Binding-site contacts:
Ligand atom N5 contacts residue ASN272 of chain 4.F at 3.2 Å (h-bond).
Ligand atom O7 contacts residue LEU62 of chain 4.F at 3.9 Å.
Ligand atom O9 contacts residue LYS68 of chain 4.F at 2.5 Å (salt-bridge).
Ligand atom O1A contacts residue ASN272 of chain 4.F at 4.1 Å.
Ligand atom C9 contacts residue GLN278 of chain 4.F at 3.3 Å.
Ligand atom C5 contacts residue ASN272 of chain 4.F at 4.2 Å.
Ligand atom C6 contacts residue ASN272 of chain 4.F at 3.6 Å.
Ligand atom C7 contacts residue ASN272 of chain 4.F at 4.2 Å.
Ligand atom C11 contacts residue THR276 of chain 4.F at 3.2 Å.
Ligand atom C8 contacts residue GLN278 of chain 4.F at 3.7 Å.
Ligand atom C8 contacts residue LYS68 of chain 4.F at 3.5 Å.
Ligand atom C10 contacts residue GLN278 of chain 4.F at 4.1 Å.
Ligand atom O8 contacts residue LYS68 of chain 4.F at 3.1 Å.
Ligand atom C4 contacts residue ASN272 of chain 4.F at 4.2 Å.
Ligand atom C11 contacts residue PHE65 of chain 4.F at 4.0 Å (hydrophobic).
Ligand atom C11 contacts residue HIS138 of chain 3.F at 3.1 Å.
Ligand atom C1 contacts residue ASN272 of chain 4.F at 3.9 Å.
Ligand atom C11 contacts residue GLN278 of chain 4.F at 3.5 Å.
Ligand atom C10 contacts residue ASN272 of chain 4.F at 3.9 Å.
Ligand atom O8 contacts residue THR276 of chain 4.F at 3.9 Å.
Ligand atom C6 contacts residue LYS68 of chain 4.F at 4.0 Å.
Ligand atom O1A contacts residue THR276 of chain 4.F at 3.3 Å (h-bond).
Ligand atom C11 contacts residue PHE270 of chain 4.F at 3.9 Å (hydrophobic).
Ligand atom C7 contacts residue GLN278 of chain 4.F at 3.9 Å.
Ligand atom O8 contacts residue GLN278 of chain 4.F at 3.5 Å (h-bond).
Ligand atom O10 contacts residue LEU62 of chain 4.F at 3.2 Å.
Ligand atom C9 contacts residue LYS68 of chain 4.F at 3.6 Å.
Ligand atom N5 contacts residue GLN278 of chain 4.F at 3.9 Å.
Ligand atom O8 contacts residue ASN272 of chain 4.F at 3.3 Å (h-bond).
Ligand atom O1B contacts residue THR276 of chain 4.F at 2.4 Å (h-bond).
Ligand atom C9 contacts residue LEU67 of chain 4.F at 3.4 Å (hydrophobic).
Ligand atom C10 contacts residue LEU62 of chain 4.F at 3.6 Å (hydrophobic).
Ligand atom C11 contacts residue LEU62 of chain 4.F at 3.9 Å (hydrophobic).
Ligand atom C1 contacts residue THR276 of chain 4.F at 3.1 Å.
Ligand atom O1B contacts residue ASN272 of chain 4.F at 3.4 Å (h-bond).
Ligand atom O1A contacts residue SER274 of chain 4.F at 3.8 Å.
Ligand atom O9 contacts residue LEU67 of chain 4.F at 2.3 Å.
Ligand atom O9 contacts residue GLN278 of chain 4.F at 4.1 Å.
Ligand atom C11 contacts residue ASN272 of chain 4.F at 3.6 Å.
Ligand atom O1B contacts residue LYS68 of chain 4.F at 3.0 Å (salt-bridge).

Sequence of chain 3.F:
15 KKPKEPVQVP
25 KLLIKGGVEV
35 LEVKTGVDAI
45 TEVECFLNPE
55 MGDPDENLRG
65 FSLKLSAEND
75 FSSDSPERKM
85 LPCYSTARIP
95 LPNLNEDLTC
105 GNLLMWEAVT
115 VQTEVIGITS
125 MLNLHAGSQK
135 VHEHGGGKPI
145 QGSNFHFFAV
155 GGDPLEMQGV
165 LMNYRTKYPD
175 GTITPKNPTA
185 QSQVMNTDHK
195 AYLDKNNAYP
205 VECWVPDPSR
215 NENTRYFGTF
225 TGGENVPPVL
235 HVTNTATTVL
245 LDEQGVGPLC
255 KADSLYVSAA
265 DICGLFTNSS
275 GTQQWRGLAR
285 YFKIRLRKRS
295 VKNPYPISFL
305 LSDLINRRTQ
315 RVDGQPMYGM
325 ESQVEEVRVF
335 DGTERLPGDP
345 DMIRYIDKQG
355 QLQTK

Sequence of chain 4.F:
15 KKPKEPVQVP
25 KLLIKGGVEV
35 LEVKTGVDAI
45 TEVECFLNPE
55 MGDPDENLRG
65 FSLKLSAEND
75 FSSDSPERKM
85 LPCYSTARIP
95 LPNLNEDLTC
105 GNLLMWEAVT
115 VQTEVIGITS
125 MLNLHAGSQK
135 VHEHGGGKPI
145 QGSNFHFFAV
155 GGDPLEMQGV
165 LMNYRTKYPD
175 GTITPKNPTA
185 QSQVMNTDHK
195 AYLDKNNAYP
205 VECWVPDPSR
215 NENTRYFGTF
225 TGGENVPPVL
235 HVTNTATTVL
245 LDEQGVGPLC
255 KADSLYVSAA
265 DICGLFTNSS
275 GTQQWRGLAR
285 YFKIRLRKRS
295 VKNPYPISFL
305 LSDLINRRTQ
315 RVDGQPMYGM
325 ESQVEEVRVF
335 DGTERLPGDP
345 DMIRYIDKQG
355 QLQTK

A protein and the small-molecule ligand that binds it are described below.
Small molecule (SMILES): CC(=O)N[C@H]1[C@H]([C@H](O)[C@H](O)CO)O[C@@](O[C@H](CO)[C@@H](O)[C@@H]2O[C@@H](C(=O)O)C[C@H](O)[C@H]2NC(C)=O)(C(=O)O)C[C@@H]1O